A small-molecule ligand and the protein it binds are described below.
Small molecule (SMILES): COc1ccc2nc(COc3ccc(CC4SC(=O)NC4=O)cc3)n(C)c2c1

Binding-site contacts:
Ligand atom O06 contacts residue GLN82 of chain 1.A at 3.2 Å.
Ligand atom C14 contacts residue CYS81 of chain 1.A at 3.9 Å (hydrophobic).
Ligand atom C19 contacts residue CYS81 of chain 1.A at 3.8 Å (hydrophobic).
Ligand atom C14 contacts residue SER85 of chain 1.A at 3.1 Å.
Ligand atom N18 contacts residue CYS81 of chain 1.A at 3.4 Å (h-bond).
Ligand atom C02 contacts residue TYR269 of chain 1.A at 3.4 Å (hydrophobic).
Ligand atom C10 contacts residue MET160 of chain 1.A at 3.9 Å (hydrophobic).
Ligand atom C08 contacts residue SER85 of chain 1.A at 3.5 Å.
Ligand atom O07 contacts residue HIS119 of chain 1.A at 2.9 Å (h-bond).
Ligand atom N01 contacts residue SER85 of chain 1.A at 3.9 Å.
Ligand atom C02 contacts residue SER85 of chain 1.A at 3.1 Å.
Ligand atom C08 contacts residue TYR123 of chain 1.A at 3.5 Å (hydrophobic).
Ligand atom C22 contacts residue ILE77 of chain 1.A at 3.9 Å (hydrophobic).
Ligand atom C22 contacts residue MET144 of chain 1.A at 3.6 Å (hydrophobic).
Ligand atom N01 contacts residue LEU265 of chain 1.A at 3.8 Å.
Ligand atom C02 contacts residue HIS245 of chain 1.A at 3.9 Å.
Ligand atom O15 contacts residue LEU126 of chain 1.A at 3.7 Å.
Ligand atom C28 contacts residue ILE77 of chain 1.A at 3.8 Å (hydrophobic).
Ligand atom S04 contacts residue HIS245 of chain 1.A at 3.9 Å.
Ligand atom C03 contacts residue SER85 of chain 1.A at 3.3 Å.
Ligand atom N01 contacts residue HIS245 of chain 1.A at 3.9 Å.
Ligand atom C19 contacts residue ILE137 of chain 1.A at 3.5 Å (hydrophobic).
Ligand atom C11 contacts residue MET160 of chain 1.A at 3.7 Å (hydrophobic).
Ligand atom N18 contacts residue ILE137 of chain 1.A at 3.7 Å.
Ligand atom C17 contacts residue CYS81 of chain 1.A at 3.6 Å (hydrophobic).
Ligand atom S04 contacts residue CYS81 of chain 1.A at 3.6 Å.
Ligand atom C20 contacts residue ILE137 of chain 1.A at 3.6 Å (hydrophobic).
Ligand atom C11 contacts residue CYS81 of chain 1.A at 3.8 Å (hydrophobic).
Ligand atom N21 contacts residue ILE137 of chain 1.A at 3.8 Å.
Ligand atom O06 contacts residue PHE78 of chain 1.A at 3.1 Å.
Ligand atom C09 contacts residue SER85 of chain 1.A at 3.7 Å.
Ligand atom C26 contacts residue CYS81 of chain 1.A at 3.6 Å (hydrophobic).
Ligand atom C23 contacts residue MET144 of chain 1.A at 3.9 Å (hydrophobic).
Ligand atom N01 contacts residue TYR269 of chain 1.A at 3.8 Å.
Ligand atom O07 contacts residue TYR269 of chain 1.A at 2.9 Å (h-bond).
Ligand atom O07 contacts residue SER85 of chain 1.A at 2.9 Å (h-bond).
Ligand atom C25 contacts residue GLY80 of chain 1.A at 3.9 Å.
Ligand atom C17 contacts residue ILE137 of chain 1.A at 3.8 Å (hydrophobic).
Ligand atom C26 contacts residue LEU149 of chain 1.A at 3.9 Å (hydrophobic).
Ligand atom O27 contacts residue MET144 of chain 1.A at 3.5 Å.

Sequence of chain 1.A:
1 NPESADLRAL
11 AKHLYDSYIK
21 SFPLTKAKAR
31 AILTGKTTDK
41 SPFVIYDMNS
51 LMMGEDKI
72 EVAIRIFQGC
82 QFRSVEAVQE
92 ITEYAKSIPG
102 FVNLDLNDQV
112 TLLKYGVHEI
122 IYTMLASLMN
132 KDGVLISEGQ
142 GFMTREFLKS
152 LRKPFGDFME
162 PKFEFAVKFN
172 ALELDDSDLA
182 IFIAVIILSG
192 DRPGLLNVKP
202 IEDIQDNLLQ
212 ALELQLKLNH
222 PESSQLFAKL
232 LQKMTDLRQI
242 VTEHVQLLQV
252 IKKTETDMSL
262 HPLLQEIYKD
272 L